Sequence of chain 2.A:
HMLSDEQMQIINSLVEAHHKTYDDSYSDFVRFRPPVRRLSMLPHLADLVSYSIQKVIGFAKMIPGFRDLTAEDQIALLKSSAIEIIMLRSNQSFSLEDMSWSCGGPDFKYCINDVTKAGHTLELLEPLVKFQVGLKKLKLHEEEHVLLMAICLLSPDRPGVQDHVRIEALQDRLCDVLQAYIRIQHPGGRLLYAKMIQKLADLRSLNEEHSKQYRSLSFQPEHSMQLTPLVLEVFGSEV

This small molecule binds to this protein.
Small molecule (SMILES): CCC(CC)(c1ccc(OCC(=O)NO)c(C)c1)c1ccc(OC[C@@H](O)C(C)(C)C)c(C)c1

Binding-site contacts:
Ligand atom C31 contacts residue HIS180 of chain 2.A at 3.8 Å.
Ligand atom O22 contacts residue TYR111 of chain 2.A at 3.7 Å.
Ligand atom C9 contacts residue TRP161 of chain 2.A at 3.8 Å (hydrophobic).
Ligand atom C11 contacts residue MET147 of chain 2.A at 3.6 Å (hydrophobic).
Ligand atom C11 contacts residue SER150 of chain 2.A at 3.4 Å.
Ligand atom C1 contacts residue ILE146 of chain 2.A at 3.5 Å (hydrophobic).
Ligand atom C27 contacts residue ALA106 of chain 2.A at 3.7 Å (hydrophobic).
Ligand atom O22 contacts residue SER112 of chain 2.A at 3.0 Å (h-bond).
Ligand atom C26 contacts residue LEU277 of chain 2.A at 3.4 Å (hydrophobic).
Ligand atom C21 contacts residue SER112 of chain 2.A at 3.7 Å.
Ligand atom C17 contacts residue VAL109 of chain 2.A at 3.7 Å (hydrophobic).
Ligand atom N23 contacts residue SER112 of chain 2.A at 2.6 Å (h-bond).
Ligand atom C4 contacts residue SER150 of chain 2.A at 3.6 Å.
Ligand atom C14 contacts residue VAL175 of chain 2.A at 3.6 Å (hydrophobic).
Ligand atom C1 contacts residue SER112 of chain 2.A at 3.6 Å.
Ligand atom C16 contacts residue VAL175 of chain 2.A at 3.6 Å (hydrophobic).
Ligand atom C33 contacts residue CYS163 of chain 2.A at 3.4 Å (hydrophobic).
Ligand atom C2 contacts residue LEU108 of chain 2.A at 3.7 Å (hydrophobic).
Ligand atom C16 contacts residue HIS180 of chain 2.A at 3.6 Å.
Ligand atom C27 contacts residue LEU102 of chain 2.A at 3.6 Å (hydrophobic).
Ligand atom O32 contacts residue HIS270 of chain 2.A at 3.2 Å (h-bond).
Ligand atom O24 contacts residue ARG149 of chain 2.A at 2.7 Å (salt-bridge).
Ligand atom O30 contacts residue HIS180 of chain 2.A at 3.1 Å.
Ligand atom C6 contacts residue LEU108 of chain 2.A at 3.8 Å (hydrophobic).
Ligand atom C12 contacts residue VAL175 of chain 2.A at 3.7 Å (hydrophobic).
Ligand atom O19 contacts residue SER112 of chain 2.A at 3.7 Å.
Ligand atom C10 contacts residue SER150 of chain 2.A at 3.8 Å.
Ligand atom C28 contacts residue VAL291 of chain 2.A at 3.7 Å (hydrophobic).
Ligand atom C3 contacts residue SER150 of chain 2.A at 3.6 Å.
Ligand atom C12 contacts residue TYR170 of chain 2.A at 3.6 Å (hydrophobic).
Ligand atom O19 contacts residue LEU108 of chain 2.A at 3.5 Å.
Ligand atom N23 contacts residue ARG149 of chain 2.A at 3.8 Å.
Ligand atom C1 contacts residue LEU108 of chain 2.A at 3.8 Å (hydrophobic).
Ligand atom O24 contacts residue TYR22 of chain 2.A at 3.2 Å.
Ligand atom C21 contacts residue ARG149 of chain 2.A at 3.5 Å.
Ligand atom C6 contacts residue ILE146 of chain 2.A at 3.5 Å (hydrophobic).
Ligand atom C33 contacts residue SER153 of chain 2.A at 3.4 Å.
Ligand atom O22 contacts residue ARG149 of chain 2.A at 3.0 Å (salt-bridge).
Ligand atom O32 contacts residue HIS180 of chain 2.A at 2.5 Å (h-bond).
Ligand atom C10 contacts residue TRP161 of chain 2.A at 3.7 Å (hydrophobic).